Binding-site contacts:
Ligand atom C15 contacts residue PHE104 of chain 6.A at 3.9 Å (hydrophobic).
Ligand atom C02 contacts residue SER103 of chain 6.A at 3.8 Å.
Ligand atom N08 contacts residue ASP46 of chain 6.A at 4.0 Å.
Ligand atom C23 contacts residue PHE104 of chain 6.A at 3.8 Å (hydrophobic).
Ligand atom C25 contacts residue PHE104 of chain 6.A at 4.0 Å (hydrophobic).
Ligand atom C14 contacts residue ASP46 of chain 6.A at 3.3 Å.
Ligand atom C04 contacts residue TRP56 of chain 6.A at 3.8 Å (hydrophobic).
Ligand atom C10 contacts residue PHE422 of chain 6.A at 3.7 Å (hydrophobic).
Ligand atom C18 contacts residue TRP56 of chain 6.A at 3.8 Å (hydrophobic).
Ligand atom C07 contacts residue GLU421 of chain 6.A at 3.9 Å.
Ligand atom C15 contacts residue PHE44 of chain 6.A at 4.0 Å (hydrophobic).
Ligand atom N17 contacts residue ILE48 of chain 6.A at 4.0 Å.
Ligand atom N17 contacts residue TRP56 of chain 6.A at 3.8 Å.
Ligand atom O16 contacts residue GLU421 of chain 6.A at 3.3 Å.
Ligand atom C12 contacts residue ASP46 of chain 6.A at 4.0 Å.
Ligand atom S19 contacts residue ALA53 of chain 6.A at 3.9 Å.
Ligand atom N01 contacts residue TRP56 of chain 6.A at 3.7 Å.
Ligand atom C21 contacts residue PHE104 of chain 6.A at 3.7 Å (hydrophobic).
Ligand atom C13 contacts residue ASP46 of chain 6.A at 3.4 Å.
Ligand atom C22 contacts residue TRP56 of chain 6.A at 3.8 Å (hydrophobic).
Ligand atom N08 contacts residue GLU421 of chain 6.A at 3.7 Å.
Ligand atom C06 contacts residue GLU421 of chain 6.A at 3.8 Å.
Ligand atom C21 contacts residue TRP56 of chain 6.A at 3.6 Å (hydrophobic).
Ligand atom C09 contacts residue PHE422 of chain 6.A at 3.3 Å (hydrophobic).
Ligand atom N03 contacts residue PHE422 of chain 6.A at 3.6 Å.
Ligand atom N01 contacts residue SER103 of chain 6.A at 2.8 Å (h-bond).
Ligand atom C25 contacts residue LEU83 of chain 6.A at 4.0 Å (hydrophobic).
Ligand atom C02 contacts residue TRP56 of chain 6.A at 3.7 Å (hydrophobic).
Ligand atom S05 contacts residue ILE48 of chain 6.A at 4.0 Å.
Ligand atom N01 contacts residue MET85 of chain 6.A at 3.5 Å.
Ligand atom C22 contacts residue PHE104 of chain 6.A at 3.5 Å (hydrophobic).
Ligand atom S19 contacts residue PHE104 of chain 6.A at 3.7 Å.
Ligand atom N11 contacts residue ASP46 of chain 6.A at 3.4 Å (salt-bridge).
Ligand atom N03 contacts residue TRP56 of chain 6.A at 3.8 Å.
Ligand atom C20 contacts residue TRP56 of chain 6.A at 3.7 Å (hydrophobic).
Ligand atom C24 contacts residue LEU83 of chain 6.A at 3.8 Å (hydrophobic).
Ligand atom C12 contacts residue PHE44 of chain 6.A at 3.5 Å (hydrophobic).
Ligand atom C02 contacts residue PHE422 of chain 6.A at 3.7 Å (hydrophobic).
Ligand atom N01 contacts residue PHE422 of chain 6.A at 2.9 Å (h-bond).
Ligand atom C06 contacts residue TRP56 of chain 6.A at 4.0 Å (hydrophobic).

Sequence of chain 6.A:
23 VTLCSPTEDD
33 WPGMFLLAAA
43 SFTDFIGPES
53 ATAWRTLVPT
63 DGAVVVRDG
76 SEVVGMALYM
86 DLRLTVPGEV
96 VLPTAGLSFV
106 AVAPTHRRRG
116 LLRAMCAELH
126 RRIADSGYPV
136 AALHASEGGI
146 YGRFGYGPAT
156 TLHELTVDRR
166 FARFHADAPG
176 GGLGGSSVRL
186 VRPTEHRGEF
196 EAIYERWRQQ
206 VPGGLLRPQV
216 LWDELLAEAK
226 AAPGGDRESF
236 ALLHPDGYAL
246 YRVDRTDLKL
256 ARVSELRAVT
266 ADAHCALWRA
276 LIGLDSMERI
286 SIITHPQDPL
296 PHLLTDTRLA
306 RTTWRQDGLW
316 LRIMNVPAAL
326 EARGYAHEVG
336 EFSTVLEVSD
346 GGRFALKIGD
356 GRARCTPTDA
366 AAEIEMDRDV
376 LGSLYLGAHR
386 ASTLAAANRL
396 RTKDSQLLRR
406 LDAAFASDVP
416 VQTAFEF

A protein and the small-molecule ligand that binds it are described below.
Small molecule (SMILES): CCN(CC)CCNC(=O)CSc1nc(N)c2c3c(sc2n1)CCC3